Binding-site contacts:
Ligand atom C5 contacts residue ASN1108 of chain 1.A at 3.7 Å.
Ligand atom C7 contacts residue ASN1108 of chain 1.A at 3.4 Å.
Ligand atom C3 contacts residue ASN1108 of chain 1.A at 3.8 Å.
Ligand atom C2 contacts residue ASN1108 of chain 1.A at 2.4 Å.
Ligand atom C1 contacts residue ASN1108 of chain 1.A at 1.4 Å.
Ligand atom O5 contacts residue ASN1108 of chain 1.A at 2.4 Å (h-bond).
Ligand atom C4 contacts residue ASN1108 of chain 1.A at 4.2 Å.
Ligand atom N2 contacts residue ASN1108 of chain 1.A at 2.9 Å (h-bond).
Ligand atom O7 contacts residue ASN1108 of chain 1.A at 3.4 Å (h-bond).
Ligand atom C8 contacts residue ASN1108 of chain 1.A at 4.5 Å.

This protein binds this small molecule.
Small molecule (SMILES): CC(=O)N[C@@H]1[C@@H](O)[C@H](O)[C@@H](CO)O[C@H]1O

Sequence of chain 1.A:
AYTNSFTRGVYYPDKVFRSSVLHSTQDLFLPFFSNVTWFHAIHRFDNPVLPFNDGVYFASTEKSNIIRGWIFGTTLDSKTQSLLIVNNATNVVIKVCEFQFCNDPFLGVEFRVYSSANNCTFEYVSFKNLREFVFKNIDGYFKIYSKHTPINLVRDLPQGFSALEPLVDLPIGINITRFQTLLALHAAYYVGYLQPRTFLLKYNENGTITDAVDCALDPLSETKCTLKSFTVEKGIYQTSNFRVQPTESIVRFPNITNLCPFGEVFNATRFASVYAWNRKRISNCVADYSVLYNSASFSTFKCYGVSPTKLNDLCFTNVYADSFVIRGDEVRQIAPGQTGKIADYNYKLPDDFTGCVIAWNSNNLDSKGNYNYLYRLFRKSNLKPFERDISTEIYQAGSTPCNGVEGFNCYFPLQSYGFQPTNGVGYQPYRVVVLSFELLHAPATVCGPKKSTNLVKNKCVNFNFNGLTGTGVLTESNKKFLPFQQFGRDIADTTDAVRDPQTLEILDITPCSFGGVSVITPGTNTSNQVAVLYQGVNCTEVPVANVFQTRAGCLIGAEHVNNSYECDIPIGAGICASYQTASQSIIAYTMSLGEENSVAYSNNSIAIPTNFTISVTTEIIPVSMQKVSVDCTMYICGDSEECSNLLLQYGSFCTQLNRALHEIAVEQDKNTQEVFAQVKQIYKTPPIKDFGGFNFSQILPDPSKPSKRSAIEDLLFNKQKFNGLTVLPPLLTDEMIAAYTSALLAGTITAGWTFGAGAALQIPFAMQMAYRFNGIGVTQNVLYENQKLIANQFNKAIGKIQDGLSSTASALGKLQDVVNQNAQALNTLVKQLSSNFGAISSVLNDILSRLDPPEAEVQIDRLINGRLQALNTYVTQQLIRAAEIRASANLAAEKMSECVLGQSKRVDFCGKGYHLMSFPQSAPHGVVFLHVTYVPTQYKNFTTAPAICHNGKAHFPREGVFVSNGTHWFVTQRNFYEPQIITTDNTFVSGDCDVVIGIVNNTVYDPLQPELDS